Sequence of chain 1.A:
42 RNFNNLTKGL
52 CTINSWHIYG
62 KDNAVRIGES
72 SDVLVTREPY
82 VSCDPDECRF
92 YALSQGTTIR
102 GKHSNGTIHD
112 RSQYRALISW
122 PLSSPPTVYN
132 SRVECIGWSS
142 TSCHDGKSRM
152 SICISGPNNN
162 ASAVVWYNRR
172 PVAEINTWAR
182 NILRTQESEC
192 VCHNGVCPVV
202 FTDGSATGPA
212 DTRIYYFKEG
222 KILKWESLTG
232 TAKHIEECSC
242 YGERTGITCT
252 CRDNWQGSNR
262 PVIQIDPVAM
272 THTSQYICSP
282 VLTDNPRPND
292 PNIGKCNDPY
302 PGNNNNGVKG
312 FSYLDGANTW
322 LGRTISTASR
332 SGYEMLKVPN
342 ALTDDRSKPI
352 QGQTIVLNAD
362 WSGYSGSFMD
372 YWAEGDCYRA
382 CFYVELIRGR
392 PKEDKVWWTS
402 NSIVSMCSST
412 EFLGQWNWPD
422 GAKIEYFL

Binding-site contacts:
Ligand atom C1 contacts residue ASN106 of chain 1.A at 1.4 Å.
Ligand atom O7 contacts residue TRP398 of chain 1.A at 3.2 Å.
Ligand atom N2 contacts residue ASN106 of chain 1.A at 3.1 Å (h-bond).
Ligand atom C7 contacts residue TRP398 of chain 1.A at 3.6 Å (hydrophobic).
Ligand atom C6 contacts residue TRP398 of chain 1.A at 4.1 Å (hydrophobic).
Ligand atom C3 contacts residue TRP398 of chain 1.A at 4.0 Å (hydrophobic).
Ligand atom O7 contacts residue ASN106 of chain 1.A at 2.5 Å (h-bond).
Ligand atom C4 contacts residue ASN106 of chain 1.A at 4.2 Å.
Ligand atom C3 contacts residue ASN106 of chain 1.A at 3.8 Å.
Ligand atom C2 contacts residue TRP398 of chain 1.A at 4.5 Å (hydrophobic).
Ligand atom O5 contacts residue TRP398 of chain 1.A at 4.1 Å.
Ligand atom O5 contacts residue ASN106 of chain 1.A at 2.3 Å (h-bond).
Ligand atom O4 contacts residue TRP398 of chain 1.A at 3.9 Å.
Ligand atom C5 contacts residue ASN106 of chain 1.A at 3.6 Å.
Ligand atom C2 contacts residue ASN106 of chain 1.A at 2.5 Å.
Ligand atom C7 contacts residue ASN106 of chain 1.A at 3.2 Å.
Ligand atom C1 contacts residue TRP398 of chain 1.A at 3.8 Å (hydrophobic).
Ligand atom N2 contacts residue TRP398 of chain 1.A at 4.3 Å.
Ligand atom C5 contacts residue TRP398 of chain 1.A at 3.6 Å (hydrophobic).
Ligand atom O6 contacts residue TRP398 of chain 1.A at 4.1 Å.
Ligand atom C8 contacts residue TRP398 of chain 1.A at 4.0 Å (hydrophobic).
Ligand atom C4 contacts residue TRP398 of chain 1.A at 4.3 Å (hydrophobic).

The small molecule below binds the protein below.
Small molecule (SMILES): CC(=O)N[C@H]1[C@H](O[C@H]2[C@H](O)[C@@H](NC(C)=O)CO[C@@H]2CO)O[C@H](CO)[C@@H](O)[C@@H]1O